Sequence of chain 1.D:
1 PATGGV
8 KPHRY

Binding-site contacts:
Ligand atom C1 contacts residue TRP230 of chain 1.B at 3.8 Å (hydrophobic).
Ligand atom O5 contacts residue TYR199 of chain 1.B at 3.6 Å.
Ligand atom C3 contacts residue M3L7 of chain 1.D at 4.0 Å.
Ligand atom O1 contacts residue SER218 of chain 1.B at 2.9 Å (h-bond).
Ligand atom C5 contacts residue PHE207 of chain 1.B at 3.7 Å (hydrophobic).
Ligand atom C1 contacts residue M3L7 of chain 1.D at 3.6 Å.
Ligand atom O1 contacts residue GLU212 of chain 1.B at 3.2 Å (salt-bridge).
Ligand atom C3 contacts residue TRP230 of chain 1.B at 4.2 Å (hydrophobic).
Ligand atom O2 contacts residue ASN220 of chain 1.B at 2.9 Å (h-bond).
Ligand atom C2 contacts residue NI1 of chain 1.I at 3.2 Å.
Ligand atom C5 contacts residue TYR154 of chain 1.B at 3.3 Å (hydrophobic).
Ligand atom O2 contacts residue SER218 of chain 1.B at 4.1 Å.
Ligand atom C2 contacts residue TRP230 of chain 1.B at 3.5 Å (hydrophobic).
Ligand atom C2 contacts residue M3L7 of chain 1.D at 4.2 Å.
Ligand atom O1 contacts residue THR292 of chain 1.B at 4.0 Å.
Ligand atom C1 contacts residue ASN220 of chain 1.B at 3.7 Å.
Ligand atom C1 contacts residue SER218 of chain 1.B at 3.8 Å.
Ligand atom C1 contacts residue SER310 of chain 1.B at 3.8 Å.
Ligand atom O1 contacts residue M3L7 of chain 1.D at 3.9 Å.
Ligand atom O5 contacts residue PHE207 of chain 1.B at 3.8 Å.
Ligand atom O1 contacts residue HIS298 of chain 1.B at 3.5 Å (h-bond).
Ligand atom O4 contacts residue PHE207 of chain 1.B at 4.2 Å.
Ligand atom O3 contacts residue HIS298 of chain 1.B at 3.5 Å (h-bond).
Ligand atom O5 contacts residue TYR154 of chain 1.B at 2.8 Å (h-bond).
Ligand atom O2 contacts residue TRP230 of chain 1.B at 4.1 Å.
Ligand atom O4 contacts residue ASN220 of chain 1.B at 3.9 Å.
Ligand atom O3 contacts residue NI1 of chain 1.I at 2.3 Å (h-bond).
Ligand atom C5 contacts residue LYS228 of chain 1.B at 3.8 Å.
Ligand atom O3 contacts residue HIS210 of chain 1.B at 3.3 Å (h-bond).
Ligand atom O4 contacts residue TYR154 of chain 1.B at 3.2 Å (h-bond).
Ligand atom C2 contacts residue HIS298 of chain 1.B at 4.2 Å.
Ligand atom C4 contacts residue PHE207 of chain 1.B at 3.4 Å (hydrophobic).
Ligand atom C3 contacts residue ASN220 of chain 1.B at 3.2 Å.
Ligand atom C2 contacts residue ASN220 of chain 1.B at 3.8 Å.
Ligand atom O2 contacts residue SER310 of chain 1.B at 2.7 Å (h-bond).
Ligand atom O4 contacts residue LYS228 of chain 1.B at 2.7 Å (salt-bridge).
Ligand atom C1 contacts residue NI1 of chain 1.I at 3.1 Å.
Ligand atom O3 contacts residue PHE207 of chain 1.B at 3.8 Å.
Ligand atom O2 contacts residue M3L7 of chain 1.D at 3.5 Å.
Ligand atom O1 contacts residue NI1 of chain 1.I at 2.3 Å (h-bond).

The small molecule below binds the protein below.
Small molecule (SMILES): O=C(O)CC[C@@H](O)C(=O)O

Sequence of chain 1.B:
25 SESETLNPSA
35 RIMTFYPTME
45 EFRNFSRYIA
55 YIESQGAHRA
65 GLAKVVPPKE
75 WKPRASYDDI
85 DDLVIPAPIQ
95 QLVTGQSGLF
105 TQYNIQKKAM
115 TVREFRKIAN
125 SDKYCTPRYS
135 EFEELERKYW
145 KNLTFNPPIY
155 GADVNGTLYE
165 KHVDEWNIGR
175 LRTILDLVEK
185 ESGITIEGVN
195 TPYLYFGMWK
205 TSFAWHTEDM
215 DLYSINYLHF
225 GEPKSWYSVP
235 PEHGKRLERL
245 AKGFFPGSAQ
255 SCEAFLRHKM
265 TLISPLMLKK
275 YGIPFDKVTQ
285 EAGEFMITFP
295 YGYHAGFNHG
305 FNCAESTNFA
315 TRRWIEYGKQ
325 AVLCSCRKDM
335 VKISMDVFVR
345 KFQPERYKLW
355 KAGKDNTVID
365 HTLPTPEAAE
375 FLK